Sequence of chain 1.C:
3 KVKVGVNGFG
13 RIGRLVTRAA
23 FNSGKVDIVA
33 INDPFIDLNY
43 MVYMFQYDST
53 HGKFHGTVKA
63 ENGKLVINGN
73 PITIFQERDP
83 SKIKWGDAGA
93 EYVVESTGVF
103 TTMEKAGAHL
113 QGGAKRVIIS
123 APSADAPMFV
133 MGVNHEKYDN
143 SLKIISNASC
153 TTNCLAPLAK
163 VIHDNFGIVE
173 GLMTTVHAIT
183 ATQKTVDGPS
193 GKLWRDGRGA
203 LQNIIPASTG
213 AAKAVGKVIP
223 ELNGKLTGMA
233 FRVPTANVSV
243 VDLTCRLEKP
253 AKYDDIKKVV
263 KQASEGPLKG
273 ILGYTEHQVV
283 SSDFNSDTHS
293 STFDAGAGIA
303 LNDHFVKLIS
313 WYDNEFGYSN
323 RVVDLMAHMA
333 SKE

Binding-site contacts:
Ligand atom C4 contacts residue CYS152 of chain 1.C at 2.9 Å (hydrophobic).
Ligand atom C3 contacts residue ASN316 of chain 1.C at 4.0 Å.
Ligand atom C contacts residue GLU317 of chain 1.C at 4.1 Å.
Ligand atom C1 contacts residue CYS152 of chain 1.C at 3.8 Å (hydrophobic).
Ligand atom C1 contacts residue THR182 of chain 1.C at 4.4 Å.
Ligand atom O3 contacts residue CYS152 of chain 1.C at 3.5 Å (h-bond).
Ligand atom C3 contacts residue HIS179 of chain 1.C at 4.4 Å.
Ligand atom O contacts residue THR182 of chain 1.C at 4.3 Å.
Ligand atom O contacts residue ASN316 of chain 1.C at 3.4 Å (h-bond).
Ligand atom C3 contacts residue CYS152 of chain 1.C at 1.7 Å (hydrophobic).
Ligand atom O3 contacts residue TYR320 of chain 1.C at 4.1 Å.
Ligand atom C1 contacts residue HIS179 of chain 1.C at 4.0 Å.
Ligand atom C2 contacts residue CYS152 of chain 1.C at 2.8 Å (hydrophobic).
Ligand atom O3 contacts residue SER151 of chain 1.C at 4.4 Å.
Ligand atom O1 contacts residue ASN316 of chain 1.C at 4.0 Å.
Ligand atom O2 contacts residue CYS152 of chain 1.C at 3.6 Å (h-bond).
Ligand atom O contacts residue GLU317 of chain 1.C at 4.2 Å.
Ligand atom O1 contacts residue THR182 of chain 1.C at 3.5 Å.
Ligand atom C1 contacts residue ASN316 of chain 1.C at 3.7 Å.
Ligand atom O1 contacts residue HIS179 of chain 1.C at 3.1 Å (h-bond).
Ligand atom O2 contacts residue SER151 of chain 1.C at 3.6 Å.
Ligand atom C4 contacts residue SER151 of chain 1.C at 4.3 Å.
Ligand atom O1 contacts residue CYS152 of chain 1.C at 3.8 Å.
Ligand atom C3 contacts residue THR153 of chain 1.C at 4.5 Å.
Ligand atom C2 contacts residue ASN316 of chain 1.C at 3.2 Å.

A protein and the small-molecule ligand that binds it are described below.
Small molecule (SMILES): COC(=O)C=CC(=O)O